The protein below binds the small molecule below.
Small molecule (SMILES): C[Se]CC[C@H](N)C(=O)N[C@@H](Cc1ccccc1)C(=O)N[C@@H](CC(N)=O)C(=O)N[C@@H](Cc1ccccc1)C(=O)N[C@H](C=O)CC(C)C

Sequence of chain 3.E:
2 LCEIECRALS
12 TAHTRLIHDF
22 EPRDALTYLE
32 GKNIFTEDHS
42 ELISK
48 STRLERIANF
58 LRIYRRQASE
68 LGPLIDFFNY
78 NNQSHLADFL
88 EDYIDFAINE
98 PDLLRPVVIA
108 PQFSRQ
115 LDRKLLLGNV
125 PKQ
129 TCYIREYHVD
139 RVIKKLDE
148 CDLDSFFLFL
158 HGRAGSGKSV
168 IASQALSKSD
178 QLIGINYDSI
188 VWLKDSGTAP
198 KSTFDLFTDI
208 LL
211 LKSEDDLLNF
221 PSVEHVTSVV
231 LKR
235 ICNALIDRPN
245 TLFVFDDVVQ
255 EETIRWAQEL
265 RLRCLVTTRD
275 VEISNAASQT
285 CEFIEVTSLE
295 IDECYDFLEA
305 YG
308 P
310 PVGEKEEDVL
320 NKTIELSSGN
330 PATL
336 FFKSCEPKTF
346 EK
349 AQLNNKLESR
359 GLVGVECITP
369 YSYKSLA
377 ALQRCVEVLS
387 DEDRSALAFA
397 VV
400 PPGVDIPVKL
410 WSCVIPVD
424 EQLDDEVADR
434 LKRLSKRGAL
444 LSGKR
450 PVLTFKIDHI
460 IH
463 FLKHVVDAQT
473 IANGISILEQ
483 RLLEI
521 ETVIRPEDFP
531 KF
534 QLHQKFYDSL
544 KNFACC

Binding-site contacts:
Ligand atom O contacts residue VAL467 of chain 3.E at 4.2 Å.
Ligand atom CD1 contacts residue VAL468 of chain 3.E at 4.3 Å (hydrophobic).
Ligand atom CD2 contacts residue VAL382 of chain 3.E at 3.7 Å (hydrophobic).
Ligand atom CE1 contacts residue VAL468 of chain 3.E at 4.0 Å (hydrophobic).
Ligand atom CE contacts residue ARG390 of chain 3.E at 4.0 Å.
Ligand atom C contacts residue GLN379 of chain 3.E at 2.9 Å.
Ligand atom CD1 contacts residue VAL382 of chain 3.E at 4.1 Å (hydrophobic).
Ligand atom CB contacts residue VAL467 of chain 3.E at 3.2 Å (hydrophobic).
Ligand atom O contacts residue ASP469 of chain 3.E at 2.6 Å (salt-bridge).
Ligand atom CA contacts residue VAL467 of chain 3.E at 3.5 Å (hydrophobic).
Ligand atom CE2 contacts residue ALA394 of chain 3.E at 3.6 Å (hydrophobic).
Ligand atom CZ contacts residue ALA394 of chain 3.E at 3.9 Å (hydrophobic).
Ligand atom CG contacts residue VAL467 of chain 3.E at 4.2 Å (hydrophobic).
Ligand atom CZ contacts residue ARG390 of chain 3.E at 4.0 Å.
Ligand atom CA contacts residue ASP469 of chain 3.E at 3.5 Å.
Ligand atom O contacts residue GLN379 of chain 3.E at 3.0 Å (h-bond).
Ligand atom CA contacts residue GLN379 of chain 3.E at 4.2 Å.
Ligand atom CE2 contacts residue VAL382 of chain 3.E at 3.9 Å (hydrophobic).
Ligand atom CD2 contacts residue VAL382 of chain 3.E at 4.2 Å (hydrophobic).
Ligand atom CB contacts residue THR472 of chain 3.E at 3.8 Å.
Ligand atom CD1 contacts residue VAL467 of chain 3.E at 3.6 Å (hydrophobic).
Ligand atom CE1 contacts residue VAL382 of chain 3.E at 3.7 Å (hydrophobic).
Ligand atom C contacts residue VAL467 of chain 3.E at 3.7 Å (hydrophobic).
Ligand atom CD1 contacts residue GLU383 of chain 3.E at 3.5 Å.
Ligand atom SE contacts residue ALA394 of chain 3.E at 3.8 Å.
Ligand atom CE2 contacts residue ARG390 of chain 3.E at 3.3 Å.
Ligand atom CD2 contacts residue ALA394 of chain 3.E at 4.3 Å (hydrophobic).
Ligand atom CE1 contacts residue VAL467 of chain 3.E at 3.7 Å (hydrophobic).
Ligand atom CD2 contacts residue ARG390 of chain 3.E at 4.0 Å.
Ligand atom CB contacts residue GLU383 of chain 3.E at 3.5 Å.
Ligand atom O contacts residue VAL468 of chain 3.E at 3.4 Å.
Ligand atom CD2 contacts residue GLU383 of chain 3.E at 3.9 Å.
Ligand atom OD1 contacts residue ASP469 of chain 3.E at 4.3 Å.
Ligand atom CG contacts residue GLU383 of chain 3.E at 3.9 Å.
Ligand atom CZ contacts residue VAL382 of chain 3.E at 3.6 Å (hydrophobic).
Ligand atom CE contacts residue SER391 of chain 3.E at 3.7 Å.
Ligand atom C contacts residue ASP469 of chain 3.E at 3.6 Å.
Ligand atom CA contacts residue THR472 of chain 3.E at 4.2 Å.
Ligand atom CA contacts residue VAL467 of chain 3.E at 3.9 Å (hydrophobic).
Ligand atom N contacts residue VAL467 of chain 3.E at 2.8 Å (h-bond).